This small molecule binds to this protein.
Small molecule (SMILES): OC[C@H]1O[C@H](O)[C@@H](O)[C@@H](O)[C@@H]1O

Binding-site contacts:
Ligand atom C5 contacts residue ASP31 of chain 1.B at 4.0 Å.
Ligand atom O6 contacts residue GLY27 of chain 1.B at 3.3 Å (h-bond).
Ligand atom O6 contacts residue SER26 of chain 1.B at 4.3 Å.
Ligand atom O5 contacts residue SER28 of chain 1.B at 2.9 Å (h-bond).
Ligand atom O2 contacts residue SER28 of chain 1.B at 4.0 Å.
Ligand atom C6 contacts residue SER28 of chain 1.B at 3.8 Å.
Ligand atom C2 contacts residue GLY27 of chain 1.B at 4.5 Å.
Ligand atom C3 contacts residue GLY45 of chain 1.B at 3.8 Å.
Ligand atom O6 contacts residue SER28 of chain 1.B at 3.1 Å (h-bond).
Ligand atom O4 contacts residue TYR111 of chain 1.B at 4.1 Å.
Ligand atom C4 contacts residue GLY45 of chain 1.B at 3.5 Å.
Ligand atom O6 contacts residue TYR29 of chain 1.B at 2.8 Å (h-bond).
Ligand atom O4 contacts residue ASP31 of chain 1.B at 2.6 Å (salt-bridge).
Ligand atom O2 contacts residue GLY45 of chain 1.B at 4.0 Å.
Ligand atom C4 contacts residue GLY44 of chain 1.B at 4.3 Å.
Ligand atom O4 contacts residue GLY45 of chain 1.B at 3.4 Å (h-bond).
Ligand atom C6 contacts residue TYR29 of chain 1.B at 3.6 Å (hydrophobic).
Ligand atom O2 contacts residue GLY27 of chain 1.B at 3.4 Å.
Ligand atom C4 contacts residue ASP31 of chain 1.B at 3.4 Å.
Ligand atom O3 contacts residue GLY44 of chain 1.B at 4.0 Å.
Ligand atom O5 contacts residue TYR29 of chain 1.B at 4.3 Å.
Ligand atom O5 contacts residue GLY27 of chain 1.B at 3.9 Å.
Ligand atom O6 contacts residue ASP31 of chain 1.B at 2.7 Å (salt-bridge).
Ligand atom C5 contacts residue SER28 of chain 1.B at 3.9 Å.
Ligand atom C6 contacts residue TYR111 of chain 1.B at 4.0 Å (hydrophobic).
Ligand atom O4 contacts residue GLY44 of chain 1.B at 3.6 Å.
Ligand atom C6 contacts residue ASP31 of chain 1.B at 3.5 Å.
Ligand atom C2 contacts residue SER28 of chain 1.B at 4.5 Å.
Ligand atom C1 contacts residue SER28 of chain 1.B at 3.5 Å.
Ligand atom O3 contacts residue GLY45 of chain 1.B at 2.9 Å (h-bond).
Ligand atom O1 contacts residue SER28 of chain 1.B at 3.9 Å.

Sequence of chain 1.B:
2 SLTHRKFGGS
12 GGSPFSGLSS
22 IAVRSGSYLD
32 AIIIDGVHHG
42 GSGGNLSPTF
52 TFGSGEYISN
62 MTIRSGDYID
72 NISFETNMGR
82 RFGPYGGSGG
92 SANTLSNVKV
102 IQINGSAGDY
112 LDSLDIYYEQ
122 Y